Binding-site contacts:
Ligand atom C6 contacts residue MET151 of chain 60.G at 4.5 Å (hydrophobic).
Ligand atom O6 contacts residue MET151 of chain 60.G at 3.4 Å.
Ligand atom O5 contacts residue ASN154 of chain 60.G at 4.0 Å.
Ligand atom C7 contacts residue THR156 of chain 60.G at 3.9 Å.
Ligand atom C2 contacts residue ASN154 of chain 60.G at 3.5 Å.
Ligand atom N2 contacts residue THR156 of chain 60.G at 3.6 Å (h-bond).
Ligand atom C1 contacts residue THR156 of chain 60.G at 3.6 Å.
Ligand atom N2 contacts residue ASN154 of chain 60.G at 3.8 Å.
Ligand atom C7 contacts residue ASN154 of chain 60.G at 3.3 Å.
Ligand atom C1 contacts residue ASN154 of chain 60.G at 3.4 Å.
Ligand atom C8 contacts residue ASN154 of chain 60.G at 3.6 Å.
Ligand atom C2 contacts residue THR156 of chain 60.G at 4.2 Å.
Ligand atom C8 contacts residue THR156 of chain 60.G at 4.0 Å.
Ligand atom O7 contacts residue ASN154 of chain 60.G at 2.6 Å (h-bond).

This small molecule binds to this protein.
Small molecule (SMILES): CC(=O)N[C@H]1[C@H](O[C@H]2[C@H](O)[C@@H](NC(C)=O)CO[C@@H]2CO)O[C@H](CO)[C@@H](O)[C@@H]1O

Sequence of chain 60.G:
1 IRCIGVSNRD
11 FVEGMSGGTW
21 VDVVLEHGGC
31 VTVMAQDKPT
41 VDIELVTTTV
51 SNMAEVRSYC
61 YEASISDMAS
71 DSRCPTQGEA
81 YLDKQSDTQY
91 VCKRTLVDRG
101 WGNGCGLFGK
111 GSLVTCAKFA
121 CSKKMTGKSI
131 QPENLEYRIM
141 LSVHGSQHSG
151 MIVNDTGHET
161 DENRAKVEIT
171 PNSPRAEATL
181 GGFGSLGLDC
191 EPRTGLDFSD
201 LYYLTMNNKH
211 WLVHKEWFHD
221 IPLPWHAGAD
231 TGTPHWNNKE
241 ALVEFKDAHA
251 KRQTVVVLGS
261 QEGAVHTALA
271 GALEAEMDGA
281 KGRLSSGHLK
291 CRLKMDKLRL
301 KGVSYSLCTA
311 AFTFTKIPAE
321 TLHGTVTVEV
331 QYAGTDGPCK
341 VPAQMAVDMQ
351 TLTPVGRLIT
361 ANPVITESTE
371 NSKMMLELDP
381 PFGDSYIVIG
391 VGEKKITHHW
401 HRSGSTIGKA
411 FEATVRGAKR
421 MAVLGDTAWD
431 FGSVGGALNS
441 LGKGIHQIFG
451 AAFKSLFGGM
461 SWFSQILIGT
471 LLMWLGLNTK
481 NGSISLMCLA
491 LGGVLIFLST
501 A